Binding-site contacts:
Ligand atom C17 contacts residue ASN46 of chain 1.A at 3.0 Å.
Ligand atom C2 contacts residue ASN59 of chain 1.A at 3.7 Å.
Ligand atom O1 contacts residue VAL109 of chain 1.A at 2.9 Å (h-bond).
Ligand atom C7 contacts residue GLU35 of chain 1.A at 3.5 Å.
Ligand atom C15 contacts residue ASN46 of chain 1.A at 3.4 Å.
Ligand atom C18 contacts residue ASP52 of chain 1.A at 3.5 Å.
Ligand atom C8 contacts residue ASP52 of chain 1.A at 3.1 Å.
Ligand atom O4 contacts residue NA1 of chain 1.D at 2.7 Å (h-bond).
Ligand atom C22 contacts residue TRP63 of chain 1.A at 3.1 Å (hydrophobic).
Ligand atom S1 contacts residue NA1 of chain 1.D at 3.6 Å.
Ligand atom C17 contacts residue ASP52 of chain 1.A at 3.8 Å.
Ligand atom C2 contacts residue ASP52 of chain 1.A at 3.5 Å.
Ligand atom C21 contacts residue TRP63 of chain 1.A at 3.2 Å (hydrophobic).
Ligand atom C1 contacts residue ASP52 of chain 1.A at 3.6 Å.
Ligand atom O3 contacts residue THR47 of chain 1.A at 2.9 Å (h-bond).
Ligand atom O4 contacts residue THR47 of chain 1.A at 2.9 Å (h-bond).
Ligand atom C6 contacts residue ASP52 of chain 1.A at 3.5 Å.
Ligand atom O3 contacts residue NA1 of chain 1.D at 3.6 Å.
Ligand atom N1 contacts residue ASP52 of chain 1.A at 2.7 Å (salt-bridge).
Ligand atom C24 contacts residue TRP62 of chain 1.A at 3.3 Å (hydrophobic).
Ligand atom C17 contacts residue ASN44 of chain 1.A at 3.5 Å.
Ligand atom O3 contacts residue ASN46 of chain 1.A at 3.2 Å.
Ligand atom O1 contacts residue GLU35 of chain 1.A at 2.7 Å (salt-bridge).
Ligand atom C32 contacts residue ASN44 of chain 1.A at 3.2 Å.
Ligand atom C9 contacts residue ASN46 of chain 1.A at 3.1 Å.
Ligand atom C7 contacts residue GLN57 of chain 1.A at 3.6 Å.
Ligand atom C6 contacts residue ALA107 of chain 1.A at 3.7 Å (hydrophobic).
Ligand atom C19 contacts residue ASN59 of chain 1.A at 3.4 Å.
Ligand atom C15 contacts residue ARG45 of chain 1.A at 2.9 Å.
Ligand atom C5 contacts residue ASP52 of chain 1.A at 3.3 Å.
Ligand atom O1 contacts residue TRP108 of chain 1.A at 3.5 Å.
Ligand atom C11 contacts residue ARG45 of chain 1.A at 3.7 Å.
Ligand atom C14 contacts residue THR47 of chain 1.A at 3.5 Å.
Ligand atom C11 contacts residue THR47 of chain 1.A at 3.4 Å.
Ligand atom C25 contacts residue ASN44 of chain 1.A at 3.3 Å.
Ligand atom C2 contacts residue ASN46 of chain 1.A at 3.6 Å.
Ligand atom C18 contacts residue ASN59 of chain 1.A at 3.4 Å.
Ligand atom C11 contacts residue ASN46 of chain 1.A at 3.2 Å.
Ligand atom C12 contacts residue ASN46 of chain 1.A at 3.1 Å.
Ligand atom C13 contacts residue THR47 of chain 1.A at 3.4 Å.

Sequence of chain 1.A:
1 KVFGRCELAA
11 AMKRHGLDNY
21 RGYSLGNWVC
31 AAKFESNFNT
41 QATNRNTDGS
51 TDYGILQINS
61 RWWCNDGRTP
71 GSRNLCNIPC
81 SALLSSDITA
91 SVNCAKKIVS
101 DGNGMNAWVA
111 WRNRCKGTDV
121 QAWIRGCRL

A protein and the small-molecule ligand that binds it are described below.
Small molecule (SMILES): CCC[C@H](CC)C[C@H]1C[C@@H](CCS(=O)(=O)O[C@H](CC)CC[C@H](C)CC)C[C@@H](C)N1CC=O